Binding-site contacts:
Ligand atom C6 contacts residue PRO412 of chain 1.BB at 3.6 Å (hydrophobic).
Ligand atom N1 contacts residue PRO412 of chain 1.BB at 3.7 Å.
Ligand atom P contacts residue PRO202 of chain 1.BB at 4.4 Å.
Ligand atom C8 contacts residue PRO202 of chain 1.BB at 4.4 Å (hydrophobic).
Ligand atom C6 contacts residue SER413 of chain 1.BB at 4.4 Å.
Ligand atom C2' contacts residue HIS411 of chain 1.BB at 4.3 Å.
Ligand atom C2 contacts residue GLY420 of chain 1.BB at 3.8 Å.
Ligand atom N7 contacts residue SER413 of chain 1.BB at 4.3 Å.
Ligand atom N7 contacts residue HIS411 of chain 1.BB at 3.7 Å.
Ligand atom C5 contacts residue PRO202 of chain 1.BB at 3.9 Å (hydrophobic).
Ligand atom C2 contacts residue PRO202 of chain 1.BB at 4.0 Å (hydrophobic).
Ligand atom N1 contacts residue VAL201 of chain 1.BB at 4.0 Å.
Ligand atom C4 contacts residue PRO412 of chain 1.BB at 4.1 Å (hydrophobic).
Ligand atom O4' contacts residue PRO202 of chain 1.BB at 4.4 Å.
Ligand atom C8 contacts residue HIS411 of chain 1.BB at 3.4 Å.
Ligand atom N1 contacts residue PRO202 of chain 1.BB at 4.0 Å.
Ligand atom C5' contacts residue PRO202 of chain 1.BB at 4.2 Å (hydrophobic).
Ligand atom O3P contacts residue PRO202 of chain 1.BB at 4.1 Å.
Ligand atom C4 contacts residue PRO202 of chain 1.BB at 4.0 Å (hydrophobic).
Ligand atom N6 contacts residue SER413 of chain 1.BB at 3.6 Å.
Ligand atom N9 contacts residue PRO412 of chain 1.BB at 4.4 Å.
Ligand atom O5' contacts residue PRO202 of chain 1.BB at 4.1 Å.
Ligand atom N6 contacts residue VAL201 of chain 1.BB at 4.5 Å.
Ligand atom N9 contacts residue PRO202 of chain 1.BB at 4.3 Å.
Ligand atom O3' contacts residue HIS409 of chain 1.ZA at 4.4 Å.
Ligand atom C6 contacts residue VAL201 of chain 1.BB at 4.5 Å (hydrophobic).
Ligand atom N1 contacts residue GLY420 of chain 1.BB at 3.2 Å (h-bond).
Ligand atom O1P contacts residue PRO202 of chain 1.BB at 4.1 Å.
Ligand atom N3 contacts residue PRO412 of chain 1.BB at 4.0 Å.
Ligand atom C6 contacts residue PRO202 of chain 1.BB at 4.0 Å (hydrophobic).
Ligand atom C6 contacts residue GLY420 of chain 1.BB at 4.3 Å.
Ligand atom C5 contacts residue PRO412 of chain 1.BB at 4.1 Å (hydrophobic).
Ligand atom C2 contacts residue PRO412 of chain 1.BB at 4.2 Å (hydrophobic).
Ligand atom N7 contacts residue PRO202 of chain 1.BB at 4.2 Å.
Ligand atom N3 contacts residue PRO202 of chain 1.BB at 4.2 Å.
Ligand atom N9 contacts residue HIS411 of chain 1.BB at 4.5 Å.
Ligand atom N6 contacts residue GLY420 of chain 1.BB at 3.6 Å.
Ligand atom N6 contacts residue PRO412 of chain 1.BB at 3.6 Å.

Sequence of chain 1.BB:
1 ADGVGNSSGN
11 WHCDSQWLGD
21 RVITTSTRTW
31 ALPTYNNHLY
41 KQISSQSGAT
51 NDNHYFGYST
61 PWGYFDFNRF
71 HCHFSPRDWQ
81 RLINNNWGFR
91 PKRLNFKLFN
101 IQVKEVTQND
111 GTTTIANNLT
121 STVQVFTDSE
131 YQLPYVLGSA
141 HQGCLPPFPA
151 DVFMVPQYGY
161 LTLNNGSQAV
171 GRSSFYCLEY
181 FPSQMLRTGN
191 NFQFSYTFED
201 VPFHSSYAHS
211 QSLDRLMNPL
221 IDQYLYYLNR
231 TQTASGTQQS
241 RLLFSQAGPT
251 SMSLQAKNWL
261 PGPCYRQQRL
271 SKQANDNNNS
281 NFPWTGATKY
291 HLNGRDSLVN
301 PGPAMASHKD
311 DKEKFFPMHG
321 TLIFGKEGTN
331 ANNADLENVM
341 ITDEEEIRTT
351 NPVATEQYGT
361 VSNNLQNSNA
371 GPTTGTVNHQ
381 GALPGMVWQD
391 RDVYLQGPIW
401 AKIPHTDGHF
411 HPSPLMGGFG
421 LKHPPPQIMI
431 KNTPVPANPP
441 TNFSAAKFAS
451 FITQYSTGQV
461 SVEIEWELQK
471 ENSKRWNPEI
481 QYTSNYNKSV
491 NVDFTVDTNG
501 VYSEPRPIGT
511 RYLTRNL

A small-molecule ligand and the protein it binds are described below.
Small molecule (SMILES): Nc1ncnc2c1ncn2[C@H]1C[C@H](O)[C@@H](COP(=O)(O)O)O1

Sequence of chain 1.ZA:
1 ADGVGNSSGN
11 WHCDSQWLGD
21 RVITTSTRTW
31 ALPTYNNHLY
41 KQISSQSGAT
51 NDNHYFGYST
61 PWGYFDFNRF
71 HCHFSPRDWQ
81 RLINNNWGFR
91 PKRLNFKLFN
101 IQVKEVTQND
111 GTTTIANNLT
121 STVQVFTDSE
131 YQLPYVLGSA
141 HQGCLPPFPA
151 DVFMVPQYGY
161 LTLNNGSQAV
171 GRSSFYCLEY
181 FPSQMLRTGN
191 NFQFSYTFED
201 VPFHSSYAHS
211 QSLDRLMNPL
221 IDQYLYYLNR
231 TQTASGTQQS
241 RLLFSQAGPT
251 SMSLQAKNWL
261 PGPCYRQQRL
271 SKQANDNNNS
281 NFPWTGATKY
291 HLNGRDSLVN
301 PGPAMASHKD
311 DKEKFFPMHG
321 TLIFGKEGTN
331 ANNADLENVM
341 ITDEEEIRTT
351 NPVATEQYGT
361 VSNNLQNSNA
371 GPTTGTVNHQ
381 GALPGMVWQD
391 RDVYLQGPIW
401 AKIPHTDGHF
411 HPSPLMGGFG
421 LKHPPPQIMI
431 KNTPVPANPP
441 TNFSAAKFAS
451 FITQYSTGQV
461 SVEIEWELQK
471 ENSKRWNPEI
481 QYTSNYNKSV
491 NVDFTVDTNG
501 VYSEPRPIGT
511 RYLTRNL